Sequence of chain 43.D:
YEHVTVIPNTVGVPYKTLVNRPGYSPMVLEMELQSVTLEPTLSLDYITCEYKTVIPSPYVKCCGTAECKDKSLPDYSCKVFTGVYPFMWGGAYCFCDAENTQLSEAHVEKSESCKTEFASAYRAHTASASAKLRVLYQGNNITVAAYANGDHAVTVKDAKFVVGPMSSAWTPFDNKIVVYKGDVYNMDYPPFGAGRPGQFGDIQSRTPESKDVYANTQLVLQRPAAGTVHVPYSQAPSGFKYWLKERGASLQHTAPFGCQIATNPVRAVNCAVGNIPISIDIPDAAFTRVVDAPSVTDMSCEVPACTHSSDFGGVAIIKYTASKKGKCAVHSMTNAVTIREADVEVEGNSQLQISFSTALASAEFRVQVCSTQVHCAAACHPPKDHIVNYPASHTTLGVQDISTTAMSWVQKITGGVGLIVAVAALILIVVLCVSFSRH

Binding-site contacts:
Ligand atom O5 contacts residue ASN259 of chain 43.E at 2.3 Å (h-bond).
Ligand atom C5 contacts residue ASN259 of chain 43.E at 3.6 Å.
Ligand atom O6 contacts residue LYS115 of chain 43.D at 3.5 Å (salt-bridge).
Ligand atom C6 contacts residue THR116 of chain 43.D at 4.5 Å.
Ligand atom C4 contacts residue ASN259 of chain 43.E at 4.1 Å.
Ligand atom O5 contacts residue THR116 of chain 43.D at 3.8 Å.
Ligand atom O6 contacts residue THR116 of chain 43.D at 3.2 Å (h-bond).
Ligand atom C8 contacts residue ASN259 of chain 43.E at 4.4 Å.
Ligand atom O7 contacts residue GLU117 of chain 43.D at 4.3 Å.
Ligand atom C6 contacts residue LYS115 of chain 43.D at 4.3 Å.
Ligand atom C3 contacts residue ASN259 of chain 43.E at 3.7 Å.
Ligand atom O7 contacts residue LYS181 of chain 43.D at 4.3 Å.
Ligand atom C2 contacts residue ASN259 of chain 43.E at 2.4 Å.
Ligand atom N2 contacts residue ASN259 of chain 43.E at 3.0 Å (h-bond).
Ligand atom O6 contacts residue ASN259 of chain 43.E at 4.4 Å.
Ligand atom O7 contacts residue ASN259 of chain 43.E at 2.7 Å (h-bond).
Ligand atom C7 contacts residue ASN259 of chain 43.E at 3.1 Å.
Ligand atom C1 contacts residue ASN259 of chain 43.E at 1.4 Å.

Sequence of chain 43.E:
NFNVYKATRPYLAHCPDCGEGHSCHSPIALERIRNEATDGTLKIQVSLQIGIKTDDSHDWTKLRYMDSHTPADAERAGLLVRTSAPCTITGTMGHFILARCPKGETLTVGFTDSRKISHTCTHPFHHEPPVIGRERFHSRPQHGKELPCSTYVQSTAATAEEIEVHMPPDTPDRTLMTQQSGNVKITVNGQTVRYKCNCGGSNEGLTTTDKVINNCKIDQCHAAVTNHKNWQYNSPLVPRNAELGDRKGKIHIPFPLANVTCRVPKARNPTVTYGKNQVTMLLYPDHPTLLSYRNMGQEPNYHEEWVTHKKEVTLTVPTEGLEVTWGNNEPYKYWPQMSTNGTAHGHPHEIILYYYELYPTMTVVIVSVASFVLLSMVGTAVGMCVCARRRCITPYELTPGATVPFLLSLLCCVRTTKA

A protein and the small-molecule ligand that binds it are described below.
Small molecule (SMILES): CC(=O)N[C@@H]1[C@@H](O)[C@H](O)[C@@H](CO)O[C@H]1O